The small molecule below binds the protein below.
Small molecule (SMILES): COc1cnc(OC)n2nc(NS(=O)(=O)c3c(OCC(F)F)cccc3C(F)(F)F)nc12

Binding-site contacts:
Ligand atom CAA contacts residue MET572 of chain 1.A at 3.5 Å (hydrophobic).
Ligand atom CAA contacts residue TRP576 of chain 1.A at 3.5 Å (hydrophobic).
Ligand atom OAU contacts residue ARG370 of chain 1.A at 2.8 Å (salt-bridge).
Ligand atom FAH contacts residue GLY106 of chain 1.D at 3.5 Å.
Ligand atom OAS contacts residue GLY106 of chain 1.D at 3.5 Å.
Ligand atom CAM contacts residue MET572 of chain 1.A at 3.7 Å (hydrophobic).
Ligand atom NBD contacts residue TRP576 of chain 1.A at 3.3 Å.
Ligand atom OAU contacts residue ASP369 of chain 1.A at 3.5 Å (salt-bridge).
Ligand atom FAH contacts residue LYS241 of chain 1.D at 3.7 Å.
Ligand atom NAP contacts residue TRP576 of chain 1.A at 3.4 Å.
Ligand atom CAZ contacts residue TRP576 of chain 1.A at 3.6 Å (hydrophobic).
Ligand atom NAQ contacts residue ARG370 of chain 1.A at 3.0 Å (salt-bridge).
Ligand atom CAN contacts residue ASP369 of chain 1.A at 3.4 Å.
Ligand atom CAM contacts residue AUJ1 of chain 1.I at 3.4 Å.
Ligand atom FAI contacts residue ALA107 of chain 1.D at 3.4 Å.
Ligand atom OAD contacts residue LYS241 of chain 1.D at 3.1 Å (salt-bridge).
Ligand atom NAP contacts residue GLY106 of chain 1.D at 3.5 Å.
Ligand atom CAA contacts residue VAL573 of chain 1.A at 3.6 Å (hydrophobic).
Ligand atom CAJ contacts residue PHE191 of chain 1.D at 3.2 Å (hydrophobic).
Ligand atom CAL contacts residue VAL181 of chain 1.D at 3.5 Å (hydrophobic).
Ligand atom CBB contacts residue TRP576 of chain 1.A at 3.4 Å (hydrophobic).
Ligand atom OAT contacts residue PHE191 of chain 1.D at 3.4 Å.
Ligand atom OAS contacts residue TRP576 of chain 1.A at 3.5 Å.
Ligand atom NAO contacts residue TRP576 of chain 1.A at 3.6 Å.
Ligand atom OAC contacts residue ARG370 of chain 1.A at 3.2 Å (salt-bridge).
Ligand atom CAL contacts residue PHE191 of chain 1.D at 3.1 Å (hydrophobic).
Ligand atom CAB contacts residue MET344 of chain 1.A at 3.6 Å (hydrophobic).
Ligand atom CAX contacts residue TRP576 of chain 1.A at 3.4 Å (hydrophobic).
Ligand atom NAQ contacts residue TRP576 of chain 1.A at 3.4 Å.
Ligand atom CAM contacts residue TRP576 of chain 1.A at 3.3 Å (hydrophobic).
Ligand atom OAT contacts residue ARG370 of chain 1.A at 2.8 Å (salt-bridge).
Ligand atom CAW contacts residue ARG370 of chain 1.A at 3.2 Å.
Ligand atom CAJ contacts residue VAL181 of chain 1.D at 3.6 Å (hydrophobic).
Ligand atom CAV contacts residue TRP576 of chain 1.A at 3.4 Å (hydrophobic).
Ligand atom FAI contacts residue SER153 of chain 1.D at 3.7 Å.
Ligand atom CAB contacts residue FAD1 of chain 1.G at 3.6 Å.
Ligand atom NAR contacts residue LYS241 of chain 1.D at 3.0 Å (salt-bridge).
Ligand atom OAT contacts residue MET344 of chain 1.A at 3.7 Å.
Ligand atom CAB contacts residue PHE191 of chain 1.D at 3.6 Å (hydrophobic).
Ligand atom FAH contacts residue ALA107 of chain 1.D at 3.3 Å.

Sequence of chain 1.D:
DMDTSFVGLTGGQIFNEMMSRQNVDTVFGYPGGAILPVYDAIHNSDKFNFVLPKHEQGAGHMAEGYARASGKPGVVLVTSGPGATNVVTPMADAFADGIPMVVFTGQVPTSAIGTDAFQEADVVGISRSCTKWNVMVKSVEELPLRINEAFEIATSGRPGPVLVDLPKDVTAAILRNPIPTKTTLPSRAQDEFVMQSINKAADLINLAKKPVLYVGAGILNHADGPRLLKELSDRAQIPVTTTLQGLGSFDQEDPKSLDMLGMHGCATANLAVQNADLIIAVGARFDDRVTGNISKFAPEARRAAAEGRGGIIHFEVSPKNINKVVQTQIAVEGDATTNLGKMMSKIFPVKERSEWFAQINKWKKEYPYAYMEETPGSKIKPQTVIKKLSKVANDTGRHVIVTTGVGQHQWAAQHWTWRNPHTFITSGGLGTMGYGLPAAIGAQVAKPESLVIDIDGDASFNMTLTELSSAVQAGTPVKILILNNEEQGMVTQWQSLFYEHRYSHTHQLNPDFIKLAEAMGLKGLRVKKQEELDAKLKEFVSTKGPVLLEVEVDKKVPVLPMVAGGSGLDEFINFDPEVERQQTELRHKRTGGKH

Sequence of chain 1.A:
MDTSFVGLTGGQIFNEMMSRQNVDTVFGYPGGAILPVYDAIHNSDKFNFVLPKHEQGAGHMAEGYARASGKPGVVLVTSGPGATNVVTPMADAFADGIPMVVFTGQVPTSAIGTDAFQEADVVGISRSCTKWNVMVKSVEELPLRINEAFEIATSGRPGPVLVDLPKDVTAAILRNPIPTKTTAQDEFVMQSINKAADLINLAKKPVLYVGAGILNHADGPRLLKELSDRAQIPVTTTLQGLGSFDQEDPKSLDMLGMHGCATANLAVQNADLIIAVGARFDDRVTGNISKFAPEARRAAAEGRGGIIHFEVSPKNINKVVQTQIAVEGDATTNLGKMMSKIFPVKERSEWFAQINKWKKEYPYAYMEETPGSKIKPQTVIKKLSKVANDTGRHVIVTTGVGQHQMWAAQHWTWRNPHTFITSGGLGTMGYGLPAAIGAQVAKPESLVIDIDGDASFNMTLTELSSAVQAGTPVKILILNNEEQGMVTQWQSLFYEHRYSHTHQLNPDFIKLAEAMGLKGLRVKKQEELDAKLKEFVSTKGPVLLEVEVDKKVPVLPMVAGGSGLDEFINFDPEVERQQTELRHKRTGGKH